Sequence of chain 37.F:
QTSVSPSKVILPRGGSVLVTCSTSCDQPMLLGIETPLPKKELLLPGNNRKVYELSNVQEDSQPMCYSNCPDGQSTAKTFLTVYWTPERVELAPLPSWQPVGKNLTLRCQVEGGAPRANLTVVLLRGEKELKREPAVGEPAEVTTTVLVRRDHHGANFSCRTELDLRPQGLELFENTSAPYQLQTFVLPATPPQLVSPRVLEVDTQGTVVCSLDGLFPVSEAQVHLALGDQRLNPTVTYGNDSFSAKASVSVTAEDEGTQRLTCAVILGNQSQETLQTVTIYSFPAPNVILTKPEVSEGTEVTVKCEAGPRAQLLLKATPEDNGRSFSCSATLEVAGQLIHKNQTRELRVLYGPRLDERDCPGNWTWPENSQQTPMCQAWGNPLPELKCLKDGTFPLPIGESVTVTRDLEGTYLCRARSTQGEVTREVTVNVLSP

Binding-site contacts:
Ligand atom C2 contacts residue ASN103 of chain 37.F at 3.2 Å.
Ligand atom N2 contacts residue ASN103 of chain 37.F at 3.8 Å.
Ligand atom C1 contacts residue ASN103 of chain 37.F at 1.7 Å.
Ligand atom C5 contacts residue THR145 of chain 37.F at 4.0 Å.
Ligand atom C3 contacts residue ASN103 of chain 37.F at 4.5 Å.
Ligand atom O7 contacts residue LEU147 of chain 37.F at 3.0 Å.
Ligand atom C8 contacts residue VAL146 of chain 37.F at 4.5 Å (hydrophobic).
Ligand atom O5 contacts residue ASN103 of chain 37.F at 2.6 Å (h-bond).
Ligand atom C2 contacts residue LEU147 of chain 37.F at 4.3 Å (hydrophobic).
Ligand atom C3 contacts residue THR145 of chain 37.F at 4.1 Å.
Ligand atom C7 contacts residue LEU147 of chain 37.F at 3.1 Å (hydrophobic).
Ligand atom C5 contacts residue ASN103 of chain 37.F at 4.0 Å.
Ligand atom C2 contacts residue THR145 of chain 37.F at 4.0 Å.
Ligand atom C1 contacts residue THR145 of chain 37.F at 3.4 Å.
Ligand atom O5 contacts residue THR145 of chain 37.F at 4.0 Å.
Ligand atom C8 contacts residue LEU147 of chain 37.F at 3.4 Å (hydrophobic).
Ligand atom N2 contacts residue THR145 of chain 37.F at 4.0 Å.
Ligand atom N2 contacts residue LEU147 of chain 37.F at 3.6 Å.

This protein binds this small molecule.
Small molecule (SMILES): CC(=O)N[C@@H]1[C@@H](O)[C@H](O)[C@@H](CO)O[C@H]1O